Binding-site contacts:
Ligand atom C4 contacts residue TYR319 of chain 1.A at 4.2 Å (hydrophobic).
Ligand atom C4 contacts residue PRO314 of chain 1.A at 4.5 Å (hydrophobic).
Ligand atom CM contacts residue GLY321 of chain 1.A at 3.2 Å.
Ligand atom CM contacts residue TYR319 of chain 1.A at 4.2 Å (hydrophobic).
Ligand atom C2 contacts residue TYR319 of chain 1.A at 4.3 Å (hydrophobic).
Ligand atom C2 contacts residue GLU318 of chain 1.A at 3.2 Å.
Ligand atom C6 contacts residue GLU318 of chain 1.A at 4.3 Å.
Ligand atom C3 contacts residue PRO314 of chain 1.A at 4.2 Å (hydrophobic).
Ligand atom C5 contacts residue TYR319 of chain 1.A at 3.9 Å (hydrophobic).
Ligand atom C contacts residue TYR319 of chain 1.A at 3.4 Å (hydrophobic).
Ligand atom CM contacts residue GLU318 of chain 1.A at 4.0 Å.
Ligand atom N contacts residue GLU318 of chain 1.A at 2.9 Å (salt-bridge).
Ligand atom C3 contacts residue GLU318 of chain 1.A at 4.3 Å.
Ligand atom C4 contacts residue GLY311 of chain 1.A at 4.0 Å.
Ligand atom O4 contacts residue LEU310 of chain 1.A at 3.8 Å.
Ligand atom O4 contacts residue TYR319 of chain 1.A at 4.5 Å.
Ligand atom C contacts residue LEU320 of chain 1.A at 4.4 Å (hydrophobic).
Ligand atom C contacts residue GLU318 of chain 1.A at 3.7 Å.
Ligand atom O4 contacts residue PRO314 of chain 1.A at 4.3 Å.
Ligand atom C3 contacts residue GLY311 of chain 1.A at 3.5 Å.
Ligand atom CM contacts residue LEU320 of chain 1.A at 4.1 Å (hydrophobic).
Ligand atom C1 contacts residue GLU318 of chain 1.A at 3.2 Å.
Ligand atom O contacts residue TYR319 of chain 1.A at 3.3 Å (h-bond).
Ligand atom C6 contacts residue TYR319 of chain 1.A at 3.7 Å (hydrophobic).
Ligand atom O contacts residue LEU320 of chain 1.A at 4.5 Å.
Ligand atom C5 contacts residue THR89 of chain 1.A at 4.0 Å.
Ligand atom N contacts residue TYR319 of chain 1.A at 3.6 Å.
Ligand atom C1 contacts residue TYR319 of chain 1.A at 3.7 Å (hydrophobic).
Ligand atom O4 contacts residue GLY311 of chain 1.A at 3.4 Å (h-bond).
Ligand atom C contacts residue GLY321 of chain 1.A at 4.2 Å.

Sequence of chain 1.A:
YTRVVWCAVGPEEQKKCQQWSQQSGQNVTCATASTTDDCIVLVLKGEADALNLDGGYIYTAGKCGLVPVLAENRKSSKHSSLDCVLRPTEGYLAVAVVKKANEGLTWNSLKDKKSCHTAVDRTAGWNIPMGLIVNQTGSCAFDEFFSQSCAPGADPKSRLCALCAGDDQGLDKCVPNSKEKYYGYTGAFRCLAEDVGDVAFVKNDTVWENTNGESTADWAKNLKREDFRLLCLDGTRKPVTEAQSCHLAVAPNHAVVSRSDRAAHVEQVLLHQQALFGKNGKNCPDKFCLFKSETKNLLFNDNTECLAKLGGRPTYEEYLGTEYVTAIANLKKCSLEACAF

The protein below binds the small molecule below.
Small molecule (SMILES): CC(=O)Nc1ccc(O)cc1